Sequence of chain 1.A:
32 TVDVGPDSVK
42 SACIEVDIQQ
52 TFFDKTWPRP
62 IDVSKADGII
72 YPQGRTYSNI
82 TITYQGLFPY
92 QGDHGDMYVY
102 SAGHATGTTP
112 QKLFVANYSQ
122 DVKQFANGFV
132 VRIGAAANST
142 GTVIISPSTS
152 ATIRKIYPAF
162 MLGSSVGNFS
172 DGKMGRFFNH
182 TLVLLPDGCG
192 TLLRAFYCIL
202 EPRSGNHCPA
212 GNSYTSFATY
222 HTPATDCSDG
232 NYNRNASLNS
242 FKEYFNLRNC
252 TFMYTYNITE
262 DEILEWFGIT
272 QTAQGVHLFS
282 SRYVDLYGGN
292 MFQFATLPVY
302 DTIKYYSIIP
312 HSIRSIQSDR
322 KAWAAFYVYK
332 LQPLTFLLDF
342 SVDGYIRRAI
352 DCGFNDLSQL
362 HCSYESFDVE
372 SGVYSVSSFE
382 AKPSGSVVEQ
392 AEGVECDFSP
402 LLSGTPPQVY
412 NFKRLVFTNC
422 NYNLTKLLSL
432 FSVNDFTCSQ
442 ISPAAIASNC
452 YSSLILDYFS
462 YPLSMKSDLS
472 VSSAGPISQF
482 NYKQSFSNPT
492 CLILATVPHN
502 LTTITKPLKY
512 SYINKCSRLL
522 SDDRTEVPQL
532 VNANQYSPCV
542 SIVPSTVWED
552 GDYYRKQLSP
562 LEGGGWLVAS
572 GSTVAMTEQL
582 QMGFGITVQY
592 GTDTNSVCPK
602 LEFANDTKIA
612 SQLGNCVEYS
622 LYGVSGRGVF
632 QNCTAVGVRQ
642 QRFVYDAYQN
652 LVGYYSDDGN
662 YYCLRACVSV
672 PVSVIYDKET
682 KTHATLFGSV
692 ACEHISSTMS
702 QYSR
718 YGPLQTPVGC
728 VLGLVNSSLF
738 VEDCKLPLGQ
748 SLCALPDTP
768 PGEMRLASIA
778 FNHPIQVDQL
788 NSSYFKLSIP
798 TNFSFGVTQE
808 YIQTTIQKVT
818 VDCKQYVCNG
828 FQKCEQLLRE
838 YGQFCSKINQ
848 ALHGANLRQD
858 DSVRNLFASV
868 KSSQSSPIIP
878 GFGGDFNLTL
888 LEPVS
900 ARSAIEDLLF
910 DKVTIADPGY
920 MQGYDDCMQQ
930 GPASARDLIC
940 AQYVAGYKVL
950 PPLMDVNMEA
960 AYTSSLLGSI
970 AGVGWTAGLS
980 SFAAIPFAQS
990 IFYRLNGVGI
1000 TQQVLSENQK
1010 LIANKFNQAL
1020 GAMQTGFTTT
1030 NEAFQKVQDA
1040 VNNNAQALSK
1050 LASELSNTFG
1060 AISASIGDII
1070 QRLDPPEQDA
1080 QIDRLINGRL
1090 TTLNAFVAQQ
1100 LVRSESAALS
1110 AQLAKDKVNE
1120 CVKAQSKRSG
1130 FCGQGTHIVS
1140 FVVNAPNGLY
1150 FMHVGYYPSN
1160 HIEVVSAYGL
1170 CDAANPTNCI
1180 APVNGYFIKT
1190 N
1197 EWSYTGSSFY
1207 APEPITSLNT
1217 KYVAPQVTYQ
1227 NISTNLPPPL

A small-molecule ligand and the protein it binds are described below.
Small molecule (SMILES): CC(=O)N[C@H]1[C@H](O[C@H]2[C@H](O)[C@@H](NC(C)=O)CO[C@@H]2CO)O[C@H](CO)[C@@H](O[C@@H]2O[C@H](CO)[C@@H](O)[C@H](O)[C@@H]2O)[C@@H]1O

Binding-site contacts:
Ligand atom O5 contacts residue ASN884 of chain 1.A at 2.4 Å (h-bond).
Ligand atom C2 contacts residue ASN884 of chain 1.A at 2.4 Å.
Ligand atom C5 contacts residue THR886 of chain 1.A at 3.6 Å.
Ligand atom C1 contacts residue ASN884 of chain 1.A at 1.5 Å.
Ligand atom C4 contacts residue ASN884 of chain 1.A at 4.3 Å.
Ligand atom C6 contacts residue THR886 of chain 1.A at 4.1 Å.
Ligand atom C1 contacts residue THR886 of chain 1.A at 3.8 Å.
Ligand atom C3 contacts residue ASN884 of chain 1.A at 3.7 Å.
Ligand atom O6 contacts residue LEU887 of chain 1.A at 4.5 Å.
Ligand atom C7 contacts residue ASN884 of chain 1.A at 3.6 Å.
Ligand atom O6 contacts residue THR886 of chain 1.A at 3.9 Å.
Ligand atom N2 contacts residue ASN884 of chain 1.A at 2.8 Å (h-bond).
Ligand atom C5 contacts residue ASN884 of chain 1.A at 3.7 Å.
Ligand atom O5 contacts residue THR886 of chain 1.A at 3.7 Å.
Ligand atom O7 contacts residue ASN884 of chain 1.A at 3.9 Å.